Binding-site contacts:
Ligand atom C9 contacts residue ILE246 of chain 1.H at 3.7 Å (hydrophobic).
Ligand atom C10 contacts residue TRP49 of chain 1.H at 3.6 Å (hydrophobic).
Ligand atom O3B contacts residue HIS69 of chain 1.H at 3.2 Å.
Ligand atom O3B contacts residue MG1 of chain 1.TA at 2.0 Å.
Ligand atom PB contacts residue HIS69 of chain 1.H at 3.8 Å.
Ligand atom C10 contacts residue TYR197 of chain 1.H at 3.1 Å (hydrophobic).
Ligand atom O3A contacts residue VAL56 of chain 1.H at 3.6 Å.
Ligand atom PB contacts residue ASN57 of chain 1.H at 3.8 Å.
Ligand atom O3A contacts residue MG1 of chain 1.TA at 2.0 Å.
Ligand atom O2B contacts residue HIS69 of chain 1.H at 2.8 Å (h-bond).
Ligand atom O2A contacts residue PHE242 of chain 1.H at 3.6 Å.
Ligand atom PB contacts residue MG1 of chain 1.TA at 3.1 Å.
Ligand atom C2 contacts residue TYR71 of chain 1.H at 3.5 Å (hydrophobic).
Ligand atom O2A contacts residue ARG280 of chain 1.H at 2.9 Å (salt-bridge).
Ligand atom O1A contacts residue ASN57 of chain 1.H at 3.0 Å (h-bond).
Ligand atom O3B contacts residue HIS70 of chain 1.H at 3.6 Å.
Ligand atom C9 contacts residue PHE302 of chain 1.H at 3.6 Å (hydrophobic).
Ligand atom O1B contacts residue MG1 of chain 1.TA at 3.5 Å.
Ligand atom O2B contacts residue ARG54 of chain 1.H at 3.4 Å (salt-bridge).
Ligand atom C7 contacts residue MET196 of chain 1.H at 3.9 Å (hydrophobic).
Ligand atom O1B contacts residue ARG54 of chain 1.H at 3.4 Å (salt-bridge).
Ligand atom C8 contacts residue GLU193 of chain 1.H at 3.8 Å.
Ligand atom O2B contacts residue TRP49 of chain 1.H at 3.1 Å.
Ligand atom O1A contacts residue VAL56 of chain 1.H at 3.3 Å.
Ligand atom O1A contacts residue ARG54 of chain 1.H at 2.5 Å (salt-bridge).
Ligand atom C1 contacts residue TYR71 of chain 1.H at 3.5 Å (hydrophobic).
Ligand atom O3B contacts residue ASN57 of chain 1.H at 2.8 Å (h-bond).
Ligand atom C8 contacts residue GLY222 of chain 1.H at 3.7 Å.
Ligand atom O1B contacts residue TYR71 of chain 1.H at 3.7 Å.
Ligand atom S1 contacts residue HIS69 of chain 1.H at 3.6 Å.
Ligand atom C2 contacts residue PHE242 of chain 1.H at 3.6 Å (hydrophobic).
Ligand atom S1 contacts residue TYR71 of chain 1.H at 3.6 Å.
Ligand atom PA contacts residue ARG280 of chain 1.H at 3.6 Å.
Ligand atom PA contacts residue MG1 of chain 1.TA at 3.3 Å.
Ligand atom O3A contacts residue TYR71 of chain 1.H at 3.8 Å.
Ligand atom O3A contacts residue ASN57 of chain 1.H at 3.1 Å (h-bond).
Ligand atom O2B contacts residue ASN57 of chain 1.H at 3.6 Å.
Ligand atom O3A contacts residue ARG280 of chain 1.H at 2.8 Å (salt-bridge).
Ligand atom O2A contacts residue TYR71 of chain 1.H at 3.0 Å (h-bond).
Ligand atom C1 contacts residue PHE242 of chain 1.H at 3.5 Å (hydrophobic).

A protein and the small-molecule ligand that binds it are described below.
Small molecule (SMILES): CC(C)=CCCC(C)=CCS[P](=O)(O)OP(=O)(O)O

Sequence of chain 1.H:
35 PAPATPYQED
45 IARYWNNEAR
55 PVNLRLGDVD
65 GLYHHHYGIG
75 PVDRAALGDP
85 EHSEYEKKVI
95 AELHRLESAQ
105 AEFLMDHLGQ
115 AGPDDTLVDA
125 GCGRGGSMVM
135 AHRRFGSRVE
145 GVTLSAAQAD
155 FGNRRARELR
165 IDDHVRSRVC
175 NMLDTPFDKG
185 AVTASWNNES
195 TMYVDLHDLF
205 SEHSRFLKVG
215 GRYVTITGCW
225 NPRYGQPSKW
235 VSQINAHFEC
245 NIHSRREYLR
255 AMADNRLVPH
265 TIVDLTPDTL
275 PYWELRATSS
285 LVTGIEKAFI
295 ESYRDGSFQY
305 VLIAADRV